Sequence of chain 1.I:
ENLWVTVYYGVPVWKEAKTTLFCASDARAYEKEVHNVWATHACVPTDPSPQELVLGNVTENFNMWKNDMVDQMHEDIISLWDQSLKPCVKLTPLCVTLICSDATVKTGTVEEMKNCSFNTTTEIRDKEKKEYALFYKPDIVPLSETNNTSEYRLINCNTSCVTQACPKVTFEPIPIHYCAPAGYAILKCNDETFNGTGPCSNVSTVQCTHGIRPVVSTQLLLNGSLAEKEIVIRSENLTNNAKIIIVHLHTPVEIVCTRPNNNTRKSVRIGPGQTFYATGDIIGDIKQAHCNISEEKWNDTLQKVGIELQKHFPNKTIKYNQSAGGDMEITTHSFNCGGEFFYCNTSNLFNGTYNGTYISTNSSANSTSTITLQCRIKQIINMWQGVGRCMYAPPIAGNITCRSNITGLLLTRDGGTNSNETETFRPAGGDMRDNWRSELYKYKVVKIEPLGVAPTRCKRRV

A small-molecule ligand and the protein it binds are described below.
Small molecule (SMILES): CC(=O)N[C@H]1[C@H](O[C@H]2[C@H](O)[C@@H](NC(C)=O)CO[C@@H]2CO)O[C@H](CO)[C@@H](O)[C@@H]1O

Binding-site contacts:
Ligand atom C8 contacts residue ASN115 of chain 1.I at 4.3 Å.
Ligand atom C7 contacts residue TYR132 of chain 1.I at 3.7 Å (hydrophobic).
Ligand atom C5 contacts residue TYR132 of chain 1.I at 3.9 Å (hydrophobic).
Ligand atom C8 contacts residue LYS130 of chain 1.I at 4.2 Å.
Ligand atom C2 contacts residue ASN115 of chain 1.I at 2.4 Å.
Ligand atom C3 contacts residue ASN115 of chain 1.I at 3.8 Å.
Ligand atom C5 contacts residue ASN115 of chain 1.I at 3.6 Å.
Ligand atom C2 contacts residue TYR132 of chain 1.I at 4.3 Å (hydrophobic).
Ligand atom C1 contacts residue ASN115 of chain 1.I at 1.4 Å.
Ligand atom O7 contacts residue THR104 of chain 1.I at 3.0 Å (h-bond).
Ligand atom O5 contacts residue TYR132 of chain 1.I at 4.3 Å.
Ligand atom C4 contacts residue TYR132 of chain 1.I at 4.5 Å (hydrophobic).
Ligand atom C8 contacts residue THR104 of chain 1.I at 3.3 Å.
Ligand atom O7 contacts residue ASN115 of chain 1.I at 2.6 Å (h-bond).
Ligand atom N2 contacts residue TYR132 of chain 1.I at 4.2 Å.
Ligand atom C7 contacts residue THR104 of chain 1.I at 3.5 Å.
Ligand atom C7 contacts residue LEU134 of chain 1.I at 4.1 Å (hydrophobic).
Ligand atom C3 contacts residue TYR132 of chain 1.I at 3.9 Å (hydrophobic).
Ligand atom O4 contacts residue TYR132 of chain 1.I at 3.7 Å.
Ligand atom N2 contacts residue ASN115 of chain 1.I at 2.9 Å (h-bond).
Ligand atom C1 contacts residue TYR132 of chain 1.I at 3.9 Å (hydrophobic).
Ligand atom C8 contacts residue TYR132 of chain 1.I at 4.2 Å (hydrophobic).
Ligand atom C4 contacts residue ASN115 of chain 1.I at 4.2 Å.
Ligand atom C8 contacts residue LEU134 of chain 1.I at 3.8 Å (hydrophobic).
Ligand atom O7 contacts residue TYR132 of chain 1.I at 3.6 Å.
Ligand atom O5 contacts residue ASN115 of chain 1.I at 2.3 Å (h-bond).
Ligand atom C8 contacts residue ASP281 of chain 1.I at 3.6 Å.
Ligand atom C7 contacts residue ASN115 of chain 1.I at 3.0 Å.